Binding-site contacts:
Ligand atom C1 contacts residue LYS2 of chain 1.C at 4.3 Å.
Ligand atom C4 contacts residue LYS2 of chain 1.C at 3.7 Å.
Ligand atom C5 contacts residue ASN55 of chain 1.C at 3.6 Å.
Ligand atom C2 contacts residue ASN55 of chain 1.C at 2.4 Å.
Ligand atom C6 contacts residue LYS2 of chain 1.C at 3.0 Å.
Ligand atom O7 contacts residue ASN55 of chain 1.C at 3.5 Å (h-bond).
Ligand atom O6 contacts residue PRO1 of chain 1.C at 4.4 Å.
Ligand atom C4 contacts residue ASN55 of chain 1.C at 4.2 Å.
Ligand atom N2 contacts residue ASN55 of chain 1.C at 2.8 Å (h-bond).
Ligand atom C1 contacts residue ASN55 of chain 1.C at 1.4 Å.
Ligand atom C2 contacts residue LYS2 of chain 1.C at 4.3 Å.
Ligand atom O5 contacts residue ASN55 of chain 1.C at 2.3 Å (h-bond).
Ligand atom C7 contacts residue ASN55 of chain 1.C at 3.4 Å.
Ligand atom C8 contacts residue ASN55 of chain 1.C at 4.4 Å.
Ligand atom O6 contacts residue LEU21 of chain 1.G at 4.0 Å.
Ligand atom O5 contacts residue LYS2 of chain 1.C at 3.2 Å (salt-bridge).
Ligand atom C5 contacts residue LYS2 of chain 1.C at 3.4 Å.
Ligand atom C3 contacts residue ASN55 of chain 1.C at 3.7 Å.
Ligand atom C8 contacts residue THR58 of chain 1.C at 3.6 Å.
Ligand atom O6 contacts residue LYS2 of chain 1.C at 1.9 Å (salt-bridge).

Sequence of chain 1.G:
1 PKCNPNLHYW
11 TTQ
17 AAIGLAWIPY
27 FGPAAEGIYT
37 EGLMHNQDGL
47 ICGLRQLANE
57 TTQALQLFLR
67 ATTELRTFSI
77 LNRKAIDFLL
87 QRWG

Sequence of chain 1.C:
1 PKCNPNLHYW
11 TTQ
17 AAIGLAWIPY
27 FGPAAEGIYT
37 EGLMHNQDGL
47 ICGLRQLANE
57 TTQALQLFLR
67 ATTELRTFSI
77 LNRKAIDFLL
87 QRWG

A small-molecule ligand and the protein it binds are described below.
Small molecule (SMILES): CC(=O)N[C@H]1[C@H](O[C@H]2[C@H](O)[C@@H](NC(C)=O)CO[C@@H]2CO)O[C@H](CO)[C@@H](O)[C@@H]1O